Sequence of chain 1.A:
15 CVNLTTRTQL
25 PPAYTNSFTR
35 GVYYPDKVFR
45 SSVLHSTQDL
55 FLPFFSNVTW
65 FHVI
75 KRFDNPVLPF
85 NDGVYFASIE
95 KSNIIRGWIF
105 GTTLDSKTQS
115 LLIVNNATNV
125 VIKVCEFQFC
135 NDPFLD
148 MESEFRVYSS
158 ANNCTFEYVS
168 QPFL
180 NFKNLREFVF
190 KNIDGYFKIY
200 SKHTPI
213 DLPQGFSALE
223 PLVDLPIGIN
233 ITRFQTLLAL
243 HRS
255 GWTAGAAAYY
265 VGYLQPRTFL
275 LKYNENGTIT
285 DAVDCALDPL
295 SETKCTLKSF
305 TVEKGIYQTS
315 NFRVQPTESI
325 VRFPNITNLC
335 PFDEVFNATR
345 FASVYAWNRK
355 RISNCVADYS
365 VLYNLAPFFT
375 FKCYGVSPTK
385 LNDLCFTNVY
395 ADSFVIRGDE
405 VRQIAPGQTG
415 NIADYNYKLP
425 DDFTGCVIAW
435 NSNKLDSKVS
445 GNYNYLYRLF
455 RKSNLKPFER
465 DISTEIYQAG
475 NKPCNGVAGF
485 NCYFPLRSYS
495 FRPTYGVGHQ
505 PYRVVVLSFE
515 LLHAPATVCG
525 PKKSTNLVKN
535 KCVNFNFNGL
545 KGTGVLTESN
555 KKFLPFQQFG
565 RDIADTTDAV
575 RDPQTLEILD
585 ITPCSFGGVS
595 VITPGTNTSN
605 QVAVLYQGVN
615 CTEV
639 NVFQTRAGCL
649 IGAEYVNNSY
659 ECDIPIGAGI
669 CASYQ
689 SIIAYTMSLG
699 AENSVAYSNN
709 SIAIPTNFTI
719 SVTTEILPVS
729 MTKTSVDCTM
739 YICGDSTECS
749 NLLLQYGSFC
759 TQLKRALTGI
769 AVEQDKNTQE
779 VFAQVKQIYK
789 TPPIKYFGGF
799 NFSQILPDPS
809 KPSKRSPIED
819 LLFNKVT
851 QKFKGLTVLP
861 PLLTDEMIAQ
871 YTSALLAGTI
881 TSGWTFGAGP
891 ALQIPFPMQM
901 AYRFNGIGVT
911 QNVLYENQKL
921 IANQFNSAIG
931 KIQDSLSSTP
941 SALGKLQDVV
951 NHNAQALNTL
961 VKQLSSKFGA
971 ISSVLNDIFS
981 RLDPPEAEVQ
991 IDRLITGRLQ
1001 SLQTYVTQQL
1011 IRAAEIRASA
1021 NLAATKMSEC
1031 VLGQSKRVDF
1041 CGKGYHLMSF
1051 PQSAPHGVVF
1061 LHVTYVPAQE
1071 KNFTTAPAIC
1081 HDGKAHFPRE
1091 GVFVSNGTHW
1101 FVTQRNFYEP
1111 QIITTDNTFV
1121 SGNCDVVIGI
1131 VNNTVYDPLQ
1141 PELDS

This protein binds this small molecule.
Small molecule (SMILES): CC(=O)N[C@@H]1[C@@H](O)[C@H](O)[C@@H](CO)O[C@H]1O

Binding-site contacts:
Ligand atom O6 contacts residue THR579 of chain 1.A at 4.3 Å.
Ligand atom O5 contacts residue GLN578 of chain 1.A at 4.2 Å.
Ligand atom C1 contacts residue ASN329 of chain 1.A at 1.4 Å.
Ligand atom C6 contacts residue THR579 of chain 1.A at 3.8 Å.
Ligand atom C8 contacts residue ASN329 of chain 1.A at 4.0 Å.
Ligand atom C7 contacts residue ASN329 of chain 1.A at 3.1 Å.
Ligand atom C2 contacts residue ASN329 of chain 1.A at 2.4 Å.
Ligand atom C4 contacts residue ASN329 of chain 1.A at 4.2 Å.
Ligand atom O7 contacts residue ASN329 of chain 1.A at 3.0 Å (h-bond).
Ligand atom C3 contacts residue ASN329 of chain 1.A at 3.8 Å.
Ligand atom C5 contacts residue ASN329 of chain 1.A at 3.7 Å.
Ligand atom N2 contacts residue ASN329 of chain 1.A at 2.9 Å (h-bond).
Ligand atom O5 contacts residue ASN329 of chain 1.A at 2.4 Å (h-bond).